Sequence of chain 1.D:
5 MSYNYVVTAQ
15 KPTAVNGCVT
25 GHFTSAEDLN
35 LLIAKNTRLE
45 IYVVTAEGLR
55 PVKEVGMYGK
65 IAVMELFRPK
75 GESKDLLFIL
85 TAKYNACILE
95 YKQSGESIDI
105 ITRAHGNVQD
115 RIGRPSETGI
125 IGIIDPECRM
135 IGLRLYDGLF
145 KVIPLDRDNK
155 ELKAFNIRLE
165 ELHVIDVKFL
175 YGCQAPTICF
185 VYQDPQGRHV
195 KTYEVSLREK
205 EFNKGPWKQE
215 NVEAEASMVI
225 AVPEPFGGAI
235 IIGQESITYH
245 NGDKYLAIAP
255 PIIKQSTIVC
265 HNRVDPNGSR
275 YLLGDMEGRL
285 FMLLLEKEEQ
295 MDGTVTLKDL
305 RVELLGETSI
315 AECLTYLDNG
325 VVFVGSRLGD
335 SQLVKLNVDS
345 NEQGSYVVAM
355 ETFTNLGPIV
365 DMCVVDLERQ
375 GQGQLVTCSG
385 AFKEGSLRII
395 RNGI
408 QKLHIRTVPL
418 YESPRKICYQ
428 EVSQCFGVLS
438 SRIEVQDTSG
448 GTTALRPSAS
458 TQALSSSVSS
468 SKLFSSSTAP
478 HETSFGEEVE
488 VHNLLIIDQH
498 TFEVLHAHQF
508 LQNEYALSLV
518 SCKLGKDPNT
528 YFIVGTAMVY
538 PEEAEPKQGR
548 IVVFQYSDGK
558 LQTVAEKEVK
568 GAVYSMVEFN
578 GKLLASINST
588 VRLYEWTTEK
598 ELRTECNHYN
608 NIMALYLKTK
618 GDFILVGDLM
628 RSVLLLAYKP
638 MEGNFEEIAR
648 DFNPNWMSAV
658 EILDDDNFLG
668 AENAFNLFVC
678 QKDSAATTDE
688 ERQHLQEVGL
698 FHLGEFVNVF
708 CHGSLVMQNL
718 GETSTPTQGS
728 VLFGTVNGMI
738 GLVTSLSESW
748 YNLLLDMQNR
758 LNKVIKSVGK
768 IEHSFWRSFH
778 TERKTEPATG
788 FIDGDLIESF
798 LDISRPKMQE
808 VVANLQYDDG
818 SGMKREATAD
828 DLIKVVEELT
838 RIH

Sequence of chain 1.E:
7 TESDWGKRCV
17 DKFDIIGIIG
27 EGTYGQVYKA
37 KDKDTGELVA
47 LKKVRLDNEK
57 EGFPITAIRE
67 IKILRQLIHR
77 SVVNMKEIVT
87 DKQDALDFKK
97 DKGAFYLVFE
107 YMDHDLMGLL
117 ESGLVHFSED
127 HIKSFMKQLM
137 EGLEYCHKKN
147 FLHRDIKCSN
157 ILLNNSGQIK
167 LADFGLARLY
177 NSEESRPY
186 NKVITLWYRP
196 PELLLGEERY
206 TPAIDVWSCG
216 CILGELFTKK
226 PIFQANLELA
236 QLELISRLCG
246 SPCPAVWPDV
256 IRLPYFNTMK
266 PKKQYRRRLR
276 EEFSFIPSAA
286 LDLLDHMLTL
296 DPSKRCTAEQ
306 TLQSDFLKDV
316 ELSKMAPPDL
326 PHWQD

This small molecule binds to this protein.
Small molecule (SMILES): Cn1cc(-n2cnc3c(NCc4nc5ccccc5[nH]4)nc(N4CCOCC4)nc32)cn1

Binding-site contacts:
Ligand atom C5 contacts residue ILE25 of chain 1.E at 3.5 Å (hydrophobic).
Ligand atom C3 contacts residue LEU158 of chain 1.E at 3.4 Å (hydrophobic).
Ligand atom C14 contacts residue TYR107 of chain 1.E at 3.7 Å (hydrophobic).
Ligand atom C20 contacts residue LEU158 of chain 1.E at 3.4 Å (hydrophobic).
Ligand atom N6 contacts residue ARG628 of chain 1.D at 3.3 Å (salt-bridge).
Ligand atom N3 contacts residue LEU158 of chain 1.E at 3.1 Å.
Ligand atom C13 contacts residue ASN607 of chain 1.D at 3.2 Å.
Ligand atom N1 contacts residue PHE105 of chain 1.E at 3.7 Å.
Ligand atom N8 contacts residue ILE25 of chain 1.E at 3.6 Å.
Ligand atom C4 contacts residue GLU106 of chain 1.E at 3.4 Å.
Ligand atom N4 contacts residue MET108 of chain 1.E at 3.3 Å (h-bond).
Ligand atom C19 contacts residue SER155 of chain 1.E at 3.5 Å.
Ligand atom N6 contacts residue TYR107 of chain 1.E at 2.9 Å (h-bond).
Ligand atom C14 contacts residue ARG628 of chain 1.D at 3.5 Å.
Ligand atom C8 contacts residue TYR107 of chain 1.E at 3.7 Å (hydrophobic).
Ligand atom N5 contacts residue TYR107 of chain 1.E at 3.7 Å.
Ligand atom C11 contacts residue ILE25 of chain 1.E at 3.8 Å (hydrophobic).
Ligand atom C1 contacts residue VAL79 of chain 1.E at 3.4 Å (hydrophobic).
Ligand atom C14 contacts residue ASN607 of chain 1.D at 3.5 Å.
Ligand atom N1 contacts residue ALA168 of chain 1.E at 3.7 Å.
Ligand atom N6 contacts residue ASP109 of chain 1.E at 3.1 Å (salt-bridge).
Ligand atom C18 contacts residue ASP111 of chain 1.E at 3.2 Å.
Ligand atom C21 contacts residue PHE105 of chain 1.E at 3.6 Å (hydrophobic).
Ligand atom C9 contacts residue TYR107 of chain 1.E at 3.4 Å (hydrophobic).
Ligand atom C12 contacts residue ARG628 of chain 1.D at 3.6 Å.
Ligand atom C7 contacts residue MET108 of chain 1.E at 3.5 Å (hydrophobic).
Ligand atom C10 contacts residue ARG628 of chain 1.D at 3.7 Å.
Ligand atom C6 contacts residue ILE25 of chain 1.E at 3.4 Å (hydrophobic).
Ligand atom C14 contacts residue ILE609 of chain 1.D at 3.7 Å (hydrophobic).
Ligand atom C13 contacts residue ARG628 of chain 1.D at 3.5 Å.
Ligand atom C17 contacts residue GLU27 of chain 1.E at 3.5 Å.
Ligand atom C9 contacts residue ARG628 of chain 1.D at 3.5 Å.
Ligand atom N10 contacts residue LEU158 of chain 1.E at 3.5 Å.
Ligand atom C8 contacts residue ARG628 of chain 1.D at 3.7 Å.
Ligand atom C4 contacts residue LEU158 of chain 1.E at 3.5 Å (hydrophobic).
Ligand atom C16 contacts residue VAL33 of chain 1.E at 3.7 Å (hydrophobic).
Ligand atom C15 contacts residue LEU158 of chain 1.E at 3.6 Å (hydrophobic).
Ligand atom C1 contacts residue PHE105 of chain 1.E at 3.1 Å (hydrophobic).
Ligand atom N5 contacts residue MET108 of chain 1.E at 3.2 Å (h-bond).
Ligand atom C12 contacts residue ARG647 of chain 1.D at 3.7 Å.